Sequence of chain 1.A:
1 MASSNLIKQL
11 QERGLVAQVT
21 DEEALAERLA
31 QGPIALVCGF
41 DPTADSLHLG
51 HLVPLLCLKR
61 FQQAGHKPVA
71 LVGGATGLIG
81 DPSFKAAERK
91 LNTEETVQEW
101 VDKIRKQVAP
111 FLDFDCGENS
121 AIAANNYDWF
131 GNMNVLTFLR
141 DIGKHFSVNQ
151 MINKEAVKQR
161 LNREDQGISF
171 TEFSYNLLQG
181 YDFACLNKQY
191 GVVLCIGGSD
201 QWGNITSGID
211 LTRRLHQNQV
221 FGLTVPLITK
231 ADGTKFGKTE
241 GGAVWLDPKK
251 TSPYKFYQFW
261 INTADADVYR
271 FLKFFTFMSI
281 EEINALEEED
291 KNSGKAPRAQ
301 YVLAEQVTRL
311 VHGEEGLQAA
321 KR

A small-molecule ligand and the protein it binds are described below.
Small molecule (SMILES): [N-]=[N+]=Nc1cc(C[C@H](N)C(=O)O)ccc1O

Binding-site contacts:
Ligand atom CD1 contacts residue TYR175 of chain 1.A at 3.5 Å (hydrophobic).
Ligand atom OXT contacts residue ASP81 of chain 1.A at 3.4 Å (salt-bridge).
Ligand atom OH contacts residue GLN179 of chain 1.A at 3.6 Å.
Ligand atom CG contacts residue GLY39 of chain 1.A at 3.8 Å.
Ligand atom C contacts residue GLN201 of chain 1.A at 3.4 Å.
Ligand atom CE2 contacts residue GLN179 of chain 1.A at 3.5 Å.
Ligand atom CB contacts residue GLY39 of chain 1.A at 3.6 Å.
Ligand atom N contacts residue ASP81 of chain 1.A at 2.7 Å (salt-bridge).
Ligand atom CE1 contacts residue ASP182 of chain 1.A at 3.4 Å.
Ligand atom C contacts residue ASP81 of chain 1.A at 3.8 Å.
Ligand atom CG contacts residue GLN179 of chain 1.A at 3.7 Å.
Ligand atom CZ contacts residue ASP182 of chain 1.A at 3.4 Å.
Ligand atom CE1 contacts residue THR76 of chain 1.A at 3.8 Å.
Ligand atom N contacts residue GLN201 of chain 1.A at 3.0 Å (h-bond).
Ligand atom CE2 contacts residue GLY39 of chain 1.A at 3.8 Å.
Ligand atom CA contacts residue ASP81 of chain 1.A at 3.8 Å.
Ligand atom OXT contacts residue GLN201 of chain 1.A at 3.6 Å.
Ligand atom CB contacts residue TYR175 of chain 1.A at 3.9 Å (hydrophobic).
Ligand atom CD1 contacts residue GLN179 of chain 1.A at 3.8 Å.
Ligand atom CZ contacts residue GLN179 of chain 1.A at 3.6 Å.
Ligand atom CE1 contacts residue GLN179 of chain 1.A at 3.9 Å.
Ligand atom O contacts residue GLN201 of chain 1.A at 3.6 Å.
Ligand atom OH contacts residue LEU71 of chain 1.A at 3.0 Å.
Ligand atom CD1 contacts residue THR76 of chain 1.A at 3.8 Å.
Ligand atom CA contacts residue GLN201 of chain 1.A at 3.2 Å.
Ligand atom OH contacts residue ASP182 of chain 1.A at 2.6 Å (salt-bridge).
Ligand atom CE1 contacts residue LEU71 of chain 1.A at 4.0 Å (hydrophobic).
Ligand atom N2 contacts residue CYS195 of chain 1.A at 3.5 Å (h-bond).
Ligand atom CD2 contacts residue GLN179 of chain 1.A at 3.7 Å.
Ligand atom N contacts residue TYR175 of chain 1.A at 3.0 Å (h-bond).
Ligand atom N1 contacts residue CYS195 of chain 1.A at 3.8 Å.
Ligand atom CZ contacts residue LEU71 of chain 1.A at 3.4 Å (hydrophobic).
Ligand atom N1 contacts residue GLN179 of chain 1.A at 3.6 Å.
Ligand atom N contacts residue GLN179 of chain 1.A at 2.8 Å (h-bond).
Ligand atom CD2 contacts residue GLY39 of chain 1.A at 3.5 Å.
Ligand atom N2 contacts residue LEU71 of chain 1.A at 3.9 Å.
Ligand atom CA contacts residue GLN179 of chain 1.A at 3.7 Å.
Ligand atom N1 contacts residue GLY39 of chain 1.A at 3.9 Å.
Ligand atom CD1 contacts residue ASP41 of chain 1.A at 3.6 Å.
Ligand atom N3 contacts residue CYS195 of chain 1.A at 3.6 Å (h-bond).